Sequence of chain 1.A:
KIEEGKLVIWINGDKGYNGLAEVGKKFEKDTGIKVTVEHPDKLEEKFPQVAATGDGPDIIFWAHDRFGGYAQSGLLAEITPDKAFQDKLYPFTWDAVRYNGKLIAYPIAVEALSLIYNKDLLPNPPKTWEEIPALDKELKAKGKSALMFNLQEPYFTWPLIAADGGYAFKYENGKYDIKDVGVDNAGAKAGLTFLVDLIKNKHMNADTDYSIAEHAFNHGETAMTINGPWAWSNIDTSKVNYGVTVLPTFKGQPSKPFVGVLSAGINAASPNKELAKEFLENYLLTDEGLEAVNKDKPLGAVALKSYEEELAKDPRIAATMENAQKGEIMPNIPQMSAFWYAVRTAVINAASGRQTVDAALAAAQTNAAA

Binding-site contacts:
Ligand atom C1 contacts residue TRP231 of chain 1.A at 3.7 Å (hydrophobic).
Ligand atom O6 contacts residue GLU154 of chain 1.A at 2.7 Å (salt-bridge).
Ligand atom O2 contacts residue GLU112 of chain 1.A at 2.9 Å (salt-bridge).
Ligand atom O4 contacts residue TRP341 of chain 1.A at 3.9 Å.
Ligand atom O6 contacts residue TYR156 of chain 1.A at 3.0 Å (h-bond).
Ligand atom C4 contacts residue TYR156 of chain 1.A at 3.9 Å (hydrophobic).
Ligand atom C6 contacts residue GLU154 of chain 1.A at 3.3 Å.
Ligand atom O3 contacts residue GLU112 of chain 1.A at 3.9 Å.
Ligand atom C3 contacts residue TRP63 of chain 1.A at 3.6 Å (hydrophobic).
Ligand atom C1 contacts residue TYR156 of chain 1.A at 3.6 Å (hydrophobic).
Ligand atom O3 contacts residue ARG67 of chain 1.A at 2.9 Å (salt-bridge).
Ligand atom O2 contacts residue LYS16 of chain 1.A at 2.8 Å (salt-bridge).
Ligand atom O1 contacts residue LYS16 of chain 1.A at 3.0 Å (salt-bridge).
Ligand atom C2 contacts residue TRP231 of chain 1.A at 3.9 Å (hydrophobic).
Ligand atom O4 contacts residue ARG67 of chain 1.A at 2.8 Å (salt-bridge).
Ligand atom O6 contacts residue PHE157 of chain 1.A at 3.8 Å.
Ligand atom O6 contacts residue PRO155 of chain 1.A at 3.3 Å.
Ligand atom C6 contacts residue TRP341 of chain 1.A at 3.6 Å (hydrophobic).
Ligand atom O2 contacts residue ASP66 of chain 1.A at 2.7 Å (salt-bridge).
Ligand atom C1 contacts residue ASP15 of chain 1.A at 3.5 Å.
Ligand atom O3 contacts residue TRP341 of chain 1.A at 3.8 Å.
Ligand atom O1 contacts residue ASP15 of chain 1.A at 2.8 Å (salt-bridge).
Ligand atom O5 contacts residue TYR156 of chain 1.A at 3.2 Å.
Ligand atom C4 contacts residue TRP341 of chain 1.A at 3.6 Å (hydrophobic).
Ligand atom O4 contacts residue ARG345 of chain 1.A at 3.7 Å.
Ligand atom C1 contacts residue LYS16 of chain 1.A at 3.6 Å.
Ligand atom O3 contacts residue ASP66 of chain 1.A at 2.7 Å (salt-bridge).
Ligand atom C2 contacts residue LYS16 of chain 1.A at 3.7 Å.
Ligand atom C2 contacts residue GLU112 of chain 1.A at 3.6 Å.
Ligand atom C4 contacts residue ARG67 of chain 1.A at 3.8 Å.
Ligand atom O5 contacts residue ASP15 of chain 1.A at 3.9 Å.
Ligand atom O3 contacts residue ALA64 of chain 1.A at 3.3 Å.
Ligand atom O3 contacts residue TRP63 of chain 1.A at 3.3 Å (h-bond).
Ligand atom C6 contacts residue PRO155 of chain 1.A at 3.8 Å (hydrophobic).
Ligand atom C2 contacts residue ASP66 of chain 1.A at 3.4 Å.
Ligand atom C3 contacts residue ASP66 of chain 1.A at 3.6 Å.
Ligand atom O1 contacts residue ASN13 of chain 1.A at 3.7 Å.
Ligand atom C6 contacts residue TYR156 of chain 1.A at 3.7 Å (hydrophobic).
Ligand atom O2 contacts residue ALA64 of chain 1.A at 3.4 Å.
Ligand atom O2 contacts residue TRP63 of chain 1.A at 3.3 Å (h-bond).

The protein below binds the small molecule below.
Small molecule (SMILES): OC[C@H]1O[C@H](O[C@H]2[C@H](O)[C@@H](O)[C@@H](O)O[C@@H]2CO)[C@H](O)[C@@H](O)[C@@H]1O